Sequence of chain 1.E:
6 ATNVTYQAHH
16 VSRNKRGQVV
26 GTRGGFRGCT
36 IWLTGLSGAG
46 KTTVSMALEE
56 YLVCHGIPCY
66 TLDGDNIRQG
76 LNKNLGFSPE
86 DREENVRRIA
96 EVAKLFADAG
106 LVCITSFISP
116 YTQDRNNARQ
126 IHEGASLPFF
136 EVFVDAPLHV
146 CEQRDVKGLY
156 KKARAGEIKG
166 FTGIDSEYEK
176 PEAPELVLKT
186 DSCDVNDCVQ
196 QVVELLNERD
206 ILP

This protein binds this small molecule.
Small molecule (SMILES): Nc1ncnc2c1ncn2[C@@H]1O[C@H](CO[P](=O)(O)OS(=O)(=O)O)[C@@H](O)[C@H]1O

Binding-site contacts:
Ligand atom O1B contacts residue GLY43 of chain 1.E at 3.6 Å.
Ligand atom O2B contacts residue LYS46 of chain 1.E at 3.5 Å (salt-bridge).
Ligand atom O3B contacts residue GLY43 of chain 1.E at 3.0 Å (h-bond).
Ligand atom C8 contacts residue ARG149 of chain 1.E at 3.7 Å.
Ligand atom C6 contacts residue THR185 of chain 1.E at 3.5 Å.
Ligand atom N3 contacts residue GLY45 of chain 1.E at 3.7 Å.
Ligand atom N6 contacts residue ASP189 of chain 1.E at 3.8 Å.
Ligand atom O1B contacts residue GLY45 of chain 1.E at 3.0 Å (h-bond).
Ligand atom N6 contacts residue CYS193 of chain 1.E at 3.6 Å.
Ligand atom SB contacts residue GLY43 of chain 1.E at 3.7 Å.
Ligand atom O1A contacts residue THR48 of chain 1.E at 2.5 Å (h-bond).
Ligand atom SB contacts residue LYS46 of chain 1.E at 3.5 Å (salt-bridge).
Ligand atom O4' contacts residue ARG149 of chain 1.E at 3.3 Å.
Ligand atom N1 contacts residue THR185 of chain 1.E at 3.4 Å.
Ligand atom C5' contacts residue GLY45 of chain 1.E at 3.7 Å.
Ligand atom O2B contacts residue MG1 of chain 1.T at 2.3 Å.
Ligand atom SB contacts residue MG1 of chain 1.T at 3.3 Å.
Ligand atom C2 contacts residue THR48 of chain 1.E at 3.5 Å.
Ligand atom C2' contacts residue THR48 of chain 1.E at 3.6 Å.
Ligand atom PA contacts residue THR48 of chain 1.E at 3.6 Å.
Ligand atom O1B contacts residue LEU41 of chain 1.E at 3.6 Å.
Ligand atom O3A contacts residue GLY45 of chain 1.E at 3.2 Å (h-bond).
Ligand atom SB contacts residue GLY45 of chain 1.E at 3.8 Å.
Ligand atom O1A contacts residue THR47 of chain 1.E at 3.7 Å.
Ligand atom N3 contacts residue THR48 of chain 1.E at 3.5 Å.
Ligand atom C2 contacts residue GLY45 of chain 1.E at 3.6 Å.
Ligand atom N7 contacts residue THR185 of chain 1.E at 3.3 Å (h-bond).
Ligand atom O3B contacts residue MG1 of chain 1.T at 3.1 Å.
Ligand atom C3' contacts residue THR48 of chain 1.E at 3.6 Å.
Ligand atom O3A contacts residue GLY43 of chain 1.E at 3.5 Å.
Ligand atom N7 contacts residue ARG149 of chain 1.E at 3.7 Å.
Ligand atom C5 contacts residue THR185 of chain 1.E at 3.7 Å.
Ligand atom C5' contacts residue GLY43 of chain 1.E at 3.3 Å.
Ligand atom O3' contacts residue VAL151 of chain 1.E at 3.5 Å.
Ligand atom N6 contacts residue THR185 of chain 1.E at 3.5 Å.
Ligand atom N6 contacts residue CYS188 of chain 1.E at 2.8 Å (h-bond).
Ligand atom O1B contacts residue ALA44 of chain 1.E at 3.5 Å (h-bond).
Ligand atom O1A contacts residue GLY45 of chain 1.E at 3.6 Å.
Ligand atom O1B contacts residue LYS46 of chain 1.E at 2.8 Å (salt-bridge).
Ligand atom O2B contacts residue THR47 of chain 1.E at 2.8 Å (h-bond).

Sequence of chain 1.F:
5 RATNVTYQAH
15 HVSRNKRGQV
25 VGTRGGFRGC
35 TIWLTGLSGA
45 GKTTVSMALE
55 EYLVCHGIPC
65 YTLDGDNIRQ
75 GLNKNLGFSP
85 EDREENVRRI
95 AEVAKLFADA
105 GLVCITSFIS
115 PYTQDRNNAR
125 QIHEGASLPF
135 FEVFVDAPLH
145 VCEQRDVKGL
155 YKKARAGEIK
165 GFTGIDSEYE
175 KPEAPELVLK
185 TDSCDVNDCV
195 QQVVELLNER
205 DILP